Binding-site contacts:
Ligand atom C10 contacts residue ASP51 of chain 1.A at 3.8 Å.
Ligand atom N21 contacts residue ASP247 of chain 1.A at 2.8 Å (salt-bridge).
Ligand atom C11 contacts residue TYR90 of chain 1.A at 3.4 Å (hydrophobic).
Ligand atom O18 contacts residue GLY249 of chain 1.A at 3.6 Å.
Ligand atom N29 contacts residue GLY249 of chain 1.A at 3.5 Å (h-bond).
Ligand atom N21 contacts residue ASP51 of chain 1.A at 2.7 Å (salt-bridge).
Ligand atom C3 contacts residue TYR90 of chain 1.A at 3.6 Å (hydrophobic).
Ligand atom C19 contacts residue ASP51 of chain 1.A at 3.4 Å.
Ligand atom N20 contacts residue ASP51 of chain 1.A at 2.6 Å (salt-bridge).
Ligand atom C3 contacts residue PHE127 of chain 1.A at 3.8 Å (hydrophobic).
Ligand atom C1 contacts residue LEU49 of chain 1.A at 3.8 Å (hydrophobic).
Ligand atom C28 contacts residue GLY32 of chain 1.A at 3.4 Å.
Ligand atom C13 contacts residue TYR90 of chain 1.A at 3.9 Å (hydrophobic).
Ligand atom O7 contacts residue ILE137 of chain 1.A at 3.8 Å.
Ligand atom O7 contacts residue TYR90 of chain 1.A at 3.3 Å.
Ligand atom C2 contacts residue TRP134 of chain 1.A at 3.9 Å (hydrophobic).
Ligand atom N21 contacts residue GLY249 of chain 1.A at 3.7 Å.
Ligand atom C19 contacts residue GLY249 of chain 1.A at 3.6 Å.
Ligand atom C15 contacts residue GLY249 of chain 1.A at 3.9 Å.
Ligand atom C28 contacts residue GLY30 of chain 1.A at 3.3 Å.
Ligand atom C17 contacts residue TYR90 of chain 1.A at 3.9 Å (hydrophobic).
Ligand atom C8 contacts residue ILE137 of chain 1.A at 3.9 Å (hydrophobic).
Ligand atom C28 contacts residue GLN31 of chain 1.A at 3.5 Å.
Ligand atom C4 contacts residue TYR90 of chain 1.A at 3.7 Å (hydrophobic).
Ligand atom C2 contacts residue LEU49 of chain 1.A at 3.7 Å (hydrophobic).
Ligand atom C9 contacts residue TYR90 of chain 1.A at 3.8 Å (hydrophobic).
Ligand atom N21 contacts residue GLY53 of chain 1.A at 3.8 Å.
Ligand atom O7 contacts residue PHE127 of chain 1.A at 3.4 Å.
Ligand atom C12 contacts residue TYR90 of chain 1.A at 3.7 Å (hydrophobic).
Ligand atom C26 contacts residue ILE129 of chain 1.A at 3.9 Å (hydrophobic).
Ligand atom C30 contacts residue GLY249 of chain 1.A at 3.0 Å.
Ligand atom N27 contacts residue ILE129 of chain 1.A at 3.8 Å.
Ligand atom O16 contacts residue SER54 of chain 1.A at 3.8 Å.
Ligand atom C19 contacts residue ASP247 of chain 1.A at 3.9 Å.
Ligand atom N29 contacts residue GLY32 of chain 1.A at 3.7 Å.
Ligand atom C8 contacts residue TYR90 of chain 1.A at 3.6 Å (hydrophobic).
Ligand atom C6 contacts residue GLY249 of chain 1.A at 3.5 Å.
Ligand atom N27 contacts residue GLY30 of chain 1.A at 3.5 Å (h-bond).
Ligand atom N27 contacts residue GLN31 of chain 1.A at 3.9 Å.
Ligand atom C25 contacts residue TYR217 of chain 1.A at 3.4 Å (hydrophobic).

Sequence of chain 1.A:
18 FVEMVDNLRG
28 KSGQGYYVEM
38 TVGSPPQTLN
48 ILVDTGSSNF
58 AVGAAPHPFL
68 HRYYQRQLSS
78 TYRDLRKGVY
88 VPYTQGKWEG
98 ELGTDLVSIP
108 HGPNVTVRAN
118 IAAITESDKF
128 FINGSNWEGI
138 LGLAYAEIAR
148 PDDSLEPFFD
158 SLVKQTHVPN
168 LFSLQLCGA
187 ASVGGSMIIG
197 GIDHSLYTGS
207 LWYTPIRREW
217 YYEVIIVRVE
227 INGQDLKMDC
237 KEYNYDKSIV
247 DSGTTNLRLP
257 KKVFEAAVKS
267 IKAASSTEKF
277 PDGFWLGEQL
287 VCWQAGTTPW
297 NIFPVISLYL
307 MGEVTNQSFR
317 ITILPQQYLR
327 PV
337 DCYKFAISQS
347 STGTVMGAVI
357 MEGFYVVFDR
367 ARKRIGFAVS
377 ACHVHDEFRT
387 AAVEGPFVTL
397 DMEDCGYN

A protein and the small-molecule ligand that binds it are described below.
Small molecule (SMILES): CC(C)COc1ccc2c(c1)[C@]1(COC(N)=N1)c1cc(-c3cncnc3)ccc1O2